Binding-site contacts:
Ligand atom C8 contacts residue PHE121 of chain 1.C at 3.6 Å (hydrophobic).
Ligand atom C1 contacts residue ASN122 of chain 1.C at 1.4 Å.
Ligand atom C8 contacts residue GLN100 of chain 1.C at 3.6 Å.
Ligand atom C5 contacts residue ASN122 of chain 1.C at 3.7 Å.
Ligand atom C8 contacts residue ASN122 of chain 1.C at 4.2 Å.
Ligand atom O7 contacts residue GLN100 of chain 1.C at 4.0 Å.
Ligand atom O7 contacts residue THR98 of chain 1.C at 4.3 Å.
Ligand atom C7 contacts residue GLN100 of chain 1.C at 4.1 Å.
Ligand atom C3 contacts residue ASN122 of chain 1.C at 3.8 Å.
Ligand atom N2 contacts residue ASN122 of chain 1.C at 2.9 Å (h-bond).
Ligand atom O7 contacts residue ASN122 of chain 1.C at 3.8 Å.
Ligand atom C4 contacts residue ASN122 of chain 1.C at 4.2 Å.
Ligand atom C8 contacts residue SER120 of chain 1.C at 3.3 Å.
Ligand atom O5 contacts residue ASN122 of chain 1.C at 2.4 Å (h-bond).
Ligand atom C7 contacts residue PHE121 of chain 1.C at 4.4 Å (hydrophobic).
Ligand atom C7 contacts residue ASN122 of chain 1.C at 3.6 Å.
Ligand atom C2 contacts residue ASN122 of chain 1.C at 2.5 Å.

Sequence of chain 1.C:
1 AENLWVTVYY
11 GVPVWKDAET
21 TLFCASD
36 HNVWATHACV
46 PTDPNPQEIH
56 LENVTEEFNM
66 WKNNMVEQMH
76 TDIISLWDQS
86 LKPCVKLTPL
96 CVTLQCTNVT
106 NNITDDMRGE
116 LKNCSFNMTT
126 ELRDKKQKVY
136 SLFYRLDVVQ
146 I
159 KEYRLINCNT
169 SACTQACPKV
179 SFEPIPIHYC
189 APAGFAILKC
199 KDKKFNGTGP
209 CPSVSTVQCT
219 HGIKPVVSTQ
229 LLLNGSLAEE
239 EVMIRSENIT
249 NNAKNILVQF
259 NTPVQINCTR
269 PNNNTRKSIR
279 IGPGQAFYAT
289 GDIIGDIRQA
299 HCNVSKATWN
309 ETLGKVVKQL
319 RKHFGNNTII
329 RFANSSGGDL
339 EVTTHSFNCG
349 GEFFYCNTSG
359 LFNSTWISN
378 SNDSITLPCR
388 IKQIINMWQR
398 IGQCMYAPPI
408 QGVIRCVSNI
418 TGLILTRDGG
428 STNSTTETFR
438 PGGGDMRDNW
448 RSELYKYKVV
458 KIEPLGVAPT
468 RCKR

This small molecule binds to this protein.
Small molecule (SMILES): CC(=O)N[C@H]1[C@H](O[C@H]2[C@H](O)[C@@H](NC(C)=O)CO[C@@H]2CO)O[C@H](CO)[C@@H](O)[C@@H]1O